Binding-site contacts:
Ligand atom O4 contacts residue THR42 of chain 1.A at 4.0 Å.
Ligand atom O3 contacts residue THR42 of chain 1.A at 4.3 Å.
Ligand atom O5 contacts residue THR42 of chain 1.A at 2.4 Å (h-bond).
Ligand atom C3 contacts residue THR42 of chain 1.A at 3.0 Å.
Ligand atom C3 contacts residue PRO39 of chain 1.A at 3.7 Å (hydrophobic).
Ligand atom O3 contacts residue PRO39 of chain 1.A at 4.0 Å.
Ligand atom C4 contacts residue THR42 of chain 1.A at 3.4 Å.
Ligand atom C1 contacts residue PRO39 of chain 1.A at 4.3 Å (hydrophobic).
Ligand atom C6 contacts residue THR42 of chain 1.A at 4.2 Å.
Ligand atom O2 contacts residue THR43 of chain 1.A at 3.9 Å.
Ligand atom O2 contacts residue THR42 of chain 1.A at 3.7 Å.
Ligand atom C1 contacts residue THR43 of chain 1.A at 3.4 Å.
Ligand atom C5 contacts residue THR42 of chain 1.A at 2.9 Å.
Ligand atom C2 contacts residue THR42 of chain 1.A at 2.4 Å.
Ligand atom C2 contacts residue THR43 of chain 1.A at 3.5 Å.
Ligand atom C1 contacts residue THR42 of chain 1.A at 1.5 Å.
Ligand atom C2 contacts residue PRO39 of chain 1.A at 4.0 Å (hydrophobic).

Sequence of chain 1.A:
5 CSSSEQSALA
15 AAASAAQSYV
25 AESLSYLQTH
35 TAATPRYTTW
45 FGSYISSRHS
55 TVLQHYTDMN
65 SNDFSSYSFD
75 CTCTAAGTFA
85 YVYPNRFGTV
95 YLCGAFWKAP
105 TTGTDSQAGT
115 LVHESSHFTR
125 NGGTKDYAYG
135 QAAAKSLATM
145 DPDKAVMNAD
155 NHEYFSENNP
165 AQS

The protein below binds the small molecule below.
Small molecule (SMILES): OC[C@H]1O[C@H](O)[C@@H](O)[C@@H](O)[C@@H]1O